Sequence of chain 2.A:
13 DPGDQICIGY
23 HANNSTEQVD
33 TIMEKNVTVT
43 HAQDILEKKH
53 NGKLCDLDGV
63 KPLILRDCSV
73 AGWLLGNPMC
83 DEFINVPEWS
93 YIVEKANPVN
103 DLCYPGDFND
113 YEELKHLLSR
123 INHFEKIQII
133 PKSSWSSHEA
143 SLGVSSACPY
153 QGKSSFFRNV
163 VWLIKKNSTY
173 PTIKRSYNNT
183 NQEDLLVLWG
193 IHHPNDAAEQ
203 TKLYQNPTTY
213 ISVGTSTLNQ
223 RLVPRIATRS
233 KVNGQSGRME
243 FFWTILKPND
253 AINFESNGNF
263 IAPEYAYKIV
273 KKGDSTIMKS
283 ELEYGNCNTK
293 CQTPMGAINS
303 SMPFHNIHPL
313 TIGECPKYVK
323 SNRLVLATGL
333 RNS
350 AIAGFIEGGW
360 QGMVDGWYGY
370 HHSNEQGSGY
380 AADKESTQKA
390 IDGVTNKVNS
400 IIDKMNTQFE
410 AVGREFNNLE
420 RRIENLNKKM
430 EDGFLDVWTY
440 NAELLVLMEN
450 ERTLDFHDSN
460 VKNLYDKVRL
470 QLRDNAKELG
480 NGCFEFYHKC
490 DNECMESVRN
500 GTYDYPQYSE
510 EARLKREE

Binding-site contacts:
Ligand atom C6 contacts residue SER496 of chain 2.A at 3.9 Å.
Ligand atom C6 contacts residue GLU495 of chain 2.A at 4.0 Å.
Ligand atom C3 contacts residue SO41 of chain 2.L at 4.1 Å.
Ligand atom C2 contacts residue THR501 of chain 2.A at 4.5 Å.
Ligand atom O5 contacts residue SER496 of chain 2.A at 3.9 Å.
Ligand atom N2 contacts residue THR501 of chain 2.A at 4.1 Å.
Ligand atom O5 contacts residue GLU495 of chain 2.A at 3.9 Å.
Ligand atom C1 contacts residue THR501 of chain 2.A at 3.5 Å.
Ligand atom C6 contacts residue GLU492 of chain 2.A at 3.5 Å.
Ligand atom C8 contacts residue THR501 of chain 2.A at 4.2 Å.
Ligand atom C5 contacts residue THR501 of chain 2.A at 4.1 Å.
Ligand atom O5 contacts residue THR501 of chain 2.A at 3.8 Å.
Ligand atom C6 contacts residue SO41 of chain 2.L at 4.3 Å.
Ligand atom O6 contacts residue SO41 of chain 2.L at 4.2 Å.
Ligand atom C4 contacts residue ASN499 of chain 2.A at 4.1 Å.
Ligand atom O3 contacts residue SO41 of chain 2.L at 3.3 Å (h-bond).
Ligand atom O4 contacts residue SO41 of chain 2.L at 2.7 Å (h-bond).
Ligand atom O6 contacts residue GLU492 of chain 2.A at 3.7 Å.
Ligand atom C3 contacts residue ASN499 of chain 2.A at 3.8 Å.
Ligand atom C5 contacts residue ASN499 of chain 2.A at 3.6 Å.
Ligand atom O6 contacts residue SER496 of chain 2.A at 4.4 Å.
Ligand atom C5 contacts residue SER496 of chain 2.A at 4.3 Å.
Ligand atom C1 contacts residue GLU495 of chain 2.A at 4.3 Å.
Ligand atom C1 contacts residue ASN499 of chain 2.A at 1.4 Å.
Ligand atom O7 contacts residue ASN499 of chain 2.A at 3.3 Å (h-bond).
Ligand atom N2 contacts residue ASN499 of chain 2.A at 3.2 Å (h-bond).
Ligand atom C7 contacts residue THR501 of chain 2.A at 4.4 Å.
Ligand atom C7 contacts residue ASN499 of chain 2.A at 3.5 Å.
Ligand atom C4 contacts residue SO41 of chain 2.L at 3.7 Å.
Ligand atom O6 contacts residue GLU495 of chain 2.A at 3.3 Å.
Ligand atom C2 contacts residue ASN499 of chain 2.A at 2.5 Å.
Ligand atom O5 contacts residue ASN499 of chain 2.A at 2.3 Å (h-bond).

A protein and the small-molecule ligand that binds it are described below.
Small molecule (SMILES): CC(=O)N[C@@H]1[C@@H](O)[C@H](O)[C@@H](CO)O[C@H]1O